Sequence of chain 1.B:
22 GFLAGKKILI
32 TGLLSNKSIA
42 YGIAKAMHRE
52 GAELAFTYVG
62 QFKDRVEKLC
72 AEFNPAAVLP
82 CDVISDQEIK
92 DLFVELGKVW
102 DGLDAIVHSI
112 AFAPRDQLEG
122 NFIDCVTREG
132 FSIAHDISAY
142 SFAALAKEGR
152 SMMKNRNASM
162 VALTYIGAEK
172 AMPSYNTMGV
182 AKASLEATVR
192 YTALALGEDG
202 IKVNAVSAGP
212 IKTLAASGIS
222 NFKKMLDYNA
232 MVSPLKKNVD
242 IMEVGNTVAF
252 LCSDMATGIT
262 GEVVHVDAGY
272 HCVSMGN

Binding-site contacts:
Ligand atom C4 contacts residue PHE223 of chain 1.D at 3.6 Å (hydrophobic).
Ligand atom C14 contacts residue ALA112 of chain 1.D at 3.8 Å (hydrophobic).
Ligand atom C2 contacts residue MET226 of chain 1.D at 4.0 Å (hydrophobic).
Ligand atom CL1 contacts residue TYR166 of chain 1.D at 3.2 Å.
Ligand atom N12 contacts residue NAD1 of chain 1.W at 2.8 Å (h-bond).
Ligand atom C11 contacts residue NAD1 of chain 1.W at 3.7 Å.
Ligand atom C13 contacts residue TYR176 of chain 1.D at 3.7 Å (hydrophobic).
Ligand atom C19 contacts residue ALA216 of chain 1.D at 3.7 Å (hydrophobic).
Ligand atom C5 contacts residue TYR176 of chain 1.D at 4.0 Å (hydrophobic).
Ligand atom C2 contacts residue TYR166 of chain 1.D at 3.6 Å (hydrophobic).
Ligand atom C3 contacts residue PHE223 of chain 1.D at 3.9 Å (hydrophobic).
Ligand atom C14 contacts residue NAD1 of chain 1.W at 4.1 Å.
Ligand atom N10 contacts residue TYR176 of chain 1.D at 3.6 Å.
Ligand atom N12 contacts residue TYR176 of chain 1.D at 2.9 Å (h-bond).
Ligand atom C16 contacts residue LEU119 of chain 1.D at 3.9 Å (hydrophobic).
Ligand atom C4 contacts residue NAD1 of chain 1.W at 3.5 Å.
Ligand atom C16 contacts residue PHE113 of chain 1.D at 3.6 Å (hydrophobic).
Ligand atom C3 contacts residue PRO211 of chain 1.D at 3.9 Å (hydrophobic).
Ligand atom C18 contacts residue LEU119 of chain 1.D at 3.5 Å (hydrophobic).
Ligand atom C6 contacts residue TYR176 of chain 1.D at 3.6 Å (hydrophobic).
Ligand atom CL1 contacts residue MET276 of chain 1.B at 3.6 Å.
Ligand atom C15 contacts residue MET179 of chain 1.D at 3.8 Å (hydrophobic).
Ligand atom C11 contacts residue TYR176 of chain 1.D at 3.4 Å (hydrophobic).
Ligand atom C20 contacts residue TYR176 of chain 1.D at 3.8 Å (hydrophobic).
Ligand atom C13 contacts residue NAD1 of chain 1.W at 3.6 Å.
Ligand atom C16 contacts residue ALA114 of chain 1.D at 3.4 Å (hydrophobic).
Ligand atom C4 contacts residue TYR166 of chain 1.D at 4.1 Å (hydrophobic).
Ligand atom C14 contacts residue MET179 of chain 1.D at 3.6 Å (hydrophobic).
Ligand atom C5 contacts residue PHE223 of chain 1.D at 3.8 Å (hydrophobic).
Ligand atom C9 contacts residue NAD1 of chain 1.W at 3.8 Å.
Ligand atom CL8 contacts residue SER175 of chain 1.D at 3.9 Å.
Ligand atom CL8 contacts residue TYR176 of chain 1.D at 3.5 Å.
Ligand atom C7 contacts residue TYR176 of chain 1.D at 3.5 Å (hydrophobic).
Ligand atom C18 contacts residue ALA216 of chain 1.D at 3.4 Å (hydrophobic).
Ligand atom C6 contacts residue ILE220 of chain 1.D at 4.0 Å (hydrophobic).
Ligand atom CL1 contacts residue MET226 of chain 1.D at 3.4 Å.
Ligand atom CL8 contacts residue ILE220 of chain 1.D at 4.1 Å.
Ligand atom C3 contacts residue TYR166 of chain 1.D at 3.3 Å (hydrophobic).
Ligand atom C17 contacts residue ALA216 of chain 1.D at 3.9 Å (hydrophobic).
Ligand atom C16 contacts residue MET179 of chain 1.D at 3.8 Å (hydrophobic).

A small-molecule ligand and the protein it binds are described below.
Small molecule (SMILES): Cc1cc2ncn(Cc3ccc(Cl)c(Cl)c3)c2cc1C

Sequence of chain 1.D:
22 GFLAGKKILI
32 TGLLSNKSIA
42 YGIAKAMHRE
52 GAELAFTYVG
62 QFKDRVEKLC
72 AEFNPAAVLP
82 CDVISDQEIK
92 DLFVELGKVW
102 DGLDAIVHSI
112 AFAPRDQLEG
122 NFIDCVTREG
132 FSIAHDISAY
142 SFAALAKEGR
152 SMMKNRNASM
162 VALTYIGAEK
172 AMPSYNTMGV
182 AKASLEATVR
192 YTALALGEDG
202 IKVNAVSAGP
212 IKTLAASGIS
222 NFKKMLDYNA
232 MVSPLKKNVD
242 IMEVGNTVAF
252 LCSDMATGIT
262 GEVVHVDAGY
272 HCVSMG